A small-molecule ligand and the protein it binds are described below.
Small molecule (SMILES): COc1ccccc1NC1CN(C(=O)c2cc(=O)[nH]c3ccccc23)C1

Binding-site contacts:
Ligand atom C3 contacts residue ONU1 of chain 1.F at 3.6 Å.
Ligand atom C3 contacts residue GLN189 of chain 1.A at 3.8 Å.
Ligand atom C contacts residue ONU1 of chain 1.F at 3.5 Å.
Ligand atom C14 contacts residue GLU166 of chain 1.A at 3.8 Å.
Ligand atom O2 contacts residue GLU166 of chain 1.A at 3.5 Å.
Ligand atom C9 contacts residue CYS145 of chain 1.A at 3.5 Å (hydrophobic).
Ligand atom C4 contacts residue ONU1 of chain 1.F at 3.5 Å.
Ligand atom C4 contacts residue MET49 of chain 1.A at 3.4 Å (hydrophobic).
Ligand atom N2 contacts residue GLU166 of chain 1.A at 2.9 Å (salt-bridge).
Ligand atom C7 contacts residue HIS41 of chain 1.A at 3.5 Å.
Ligand atom N2 contacts residue PHE140 of chain 1.A at 3.4 Å (h-bond).
Ligand atom C3 contacts residue MET49 of chain 1.A at 3.5 Å (hydrophobic).
Ligand atom O2 contacts residue PHE140 of chain 1.A at 3.5 Å.
Ligand atom C15 contacts residue GLU166 of chain 1.A at 3.7 Å.
Ligand atom C17 contacts residue ONU1 of chain 1.F at 3.5 Å.
Ligand atom C contacts residue GLN189 of chain 1.A at 3.1 Å.
Ligand atom C18 contacts residue ASN142 of chain 1.A at 3.4 Å.
Ligand atom C8 contacts residue ONU1 of chain 1.F at 3.3 Å.
Ligand atom O contacts residue ONU1 of chain 1.F at 3.5 Å.
Ligand atom O1 contacts residue ASN142 of chain 1.A at 3.4 Å (h-bond).
Ligand atom O2 contacts residue HIS172 of chain 1.A at 3.3 Å.
Ligand atom C1 contacts residue ONU1 of chain 1.F at 3.7 Å.
Ligand atom O2 contacts residue HIS163 of chain 1.A at 2.6 Å (h-bond).
Ligand atom C12 contacts residue SER144 of chain 1.A at 3.7 Å.
Ligand atom C3 contacts residue ARG188 of chain 1.A at 3.7 Å.
Ligand atom C8 contacts residue CYS145 of chain 1.A at 3.5 Å (hydrophobic).
Ligand atom C13 contacts residue HIS163 of chain 1.A at 3.6 Å.
Ligand atom C17 contacts residue ASN142 of chain 1.A at 3.7 Å.
Ligand atom C19 contacts residue ASN142 of chain 1.A at 3.8 Å.
Ligand atom C8 contacts residue HIS164 of chain 1.A at 3.5 Å.
Ligand atom C1 contacts residue MET49 of chain 1.A at 3.8 Å (hydrophobic).
Ligand atom C13 contacts residue GLU166 of chain 1.A at 3.7 Å.
Ligand atom C16 contacts residue ONU1 of chain 1.F at 3.4 Å.
Ligand atom O1 contacts residue GLY143 of chain 1.A at 3.0 Å (h-bond).
Ligand atom C2 contacts residue MET49 of chain 1.A at 3.6 Å (hydrophobic).
Ligand atom N1 contacts residue CYS145 of chain 1.A at 3.2 Å (h-bond).
Ligand atom C2 contacts residue ONU1 of chain 1.F at 3.6 Å.
Ligand atom O contacts residue MET49 of chain 1.A at 3.8 Å.
Ligand atom C10 contacts residue CYS145 of chain 1.A at 3.6 Å (hydrophobic).
Ligand atom C5 contacts residue MET49 of chain 1.A at 3.6 Å (hydrophobic).

Sequence of chain 2.A:
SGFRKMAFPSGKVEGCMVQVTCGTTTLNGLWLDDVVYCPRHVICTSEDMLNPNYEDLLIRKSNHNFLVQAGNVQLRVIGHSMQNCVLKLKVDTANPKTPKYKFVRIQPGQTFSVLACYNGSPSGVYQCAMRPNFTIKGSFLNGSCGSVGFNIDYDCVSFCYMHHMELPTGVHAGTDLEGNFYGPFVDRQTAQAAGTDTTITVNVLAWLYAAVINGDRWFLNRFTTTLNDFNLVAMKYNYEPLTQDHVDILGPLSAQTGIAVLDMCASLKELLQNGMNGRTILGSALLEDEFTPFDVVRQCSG

Sequence of chain 1.A:
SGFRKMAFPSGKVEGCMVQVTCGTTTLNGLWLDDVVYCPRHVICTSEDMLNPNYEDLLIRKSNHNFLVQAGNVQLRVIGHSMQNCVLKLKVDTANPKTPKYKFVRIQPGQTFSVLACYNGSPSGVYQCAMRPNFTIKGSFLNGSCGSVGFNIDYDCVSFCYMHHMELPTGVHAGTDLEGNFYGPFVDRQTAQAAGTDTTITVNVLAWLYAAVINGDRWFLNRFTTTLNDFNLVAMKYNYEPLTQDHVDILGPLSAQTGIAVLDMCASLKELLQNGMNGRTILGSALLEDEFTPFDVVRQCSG